Binding-site contacts:
Ligand atom N2 contacts residue ASN16 of chain 2.A at 3.0 Å (h-bond).
Ligand atom C7 contacts residue THR18 of chain 2.A at 4.5 Å.
Ligand atom C8 contacts residue ASN16 of chain 2.A at 3.4 Å.
Ligand atom O7 contacts residue ASN16 of chain 2.A at 3.2 Å (h-bond).
Ligand atom C7 contacts residue ASN16 of chain 2.A at 3.3 Å.
Ligand atom C2 contacts residue ASN16 of chain 2.A at 2.4 Å.
Ligand atom C1 contacts residue ASN16 of chain 2.A at 1.4 Å.
Ligand atom O5 contacts residue ASN16 of chain 2.A at 2.4 Å (h-bond).
Ligand atom C8 contacts residue THR18 of chain 2.A at 3.4 Å.
Ligand atom C3 contacts residue ASN16 of chain 2.A at 3.8 Å.
Ligand atom C8 contacts residue ASN32 of chain 2.A at 3.8 Å.
Ligand atom C8 contacts residue THR31 of chain 2.A at 3.4 Å.
Ligand atom C5 contacts residue ASN16 of chain 2.A at 3.7 Å.
Ligand atom C4 contacts residue ASN16 of chain 2.A at 4.2 Å.

Sequence of chain 2.A:
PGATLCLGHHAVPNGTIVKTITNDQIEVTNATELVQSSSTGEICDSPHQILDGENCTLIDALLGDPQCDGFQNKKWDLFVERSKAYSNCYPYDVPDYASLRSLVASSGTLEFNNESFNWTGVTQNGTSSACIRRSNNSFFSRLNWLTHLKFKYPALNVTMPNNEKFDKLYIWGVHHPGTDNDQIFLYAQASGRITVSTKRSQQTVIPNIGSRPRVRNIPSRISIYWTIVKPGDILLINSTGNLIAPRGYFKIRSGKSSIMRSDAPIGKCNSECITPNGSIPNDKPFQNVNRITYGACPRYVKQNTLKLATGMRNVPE

The small molecule below binds the protein below.
Small molecule (SMILES): CC(=O)N[C@@H]1[C@@H](O)[C@H](O)[C@@H](CO)O[C@H]1O